Binding-site contacts:
Ligand atom OP1 contacts residue ALA110 of chain 1.E at 3.0 Å (h-bond).
Ligand atom N2 contacts residue DC4 of chain 1.A at 3.1 Å (h-bond).
Ligand atom N3 contacts residue DCT1 of chain 1.H at 2.9 Å (h-bond).
Ligand atom OP1 contacts residue SER109 of chain 1.E at 3.0 Å (h-bond).
Ligand atom C2 contacts residue DG8 of chain 1.A at 3.0 Å.
Ligand atom N1 contacts residue DCT1 of chain 1.H at 3.1 Å.
Ligand atom C2 contacts residue DG5 of chain 1.A at 3.0 Å.
Ligand atom OP1 contacts residue MG1 of chain 1.G at 3.0 Å.
Ligand atom N1 contacts residue DC6 of chain 1.A at 2.8 Å (h-bond).
Ligand atom N1 contacts residue DC7 of chain 1.A at 3.0 Å (h-bond).
Ligand atom O2 contacts residue DG8 of chain 1.A at 2.7 Å (h-bond).
Ligand atom O3' contacts residue GLY105 of chain 1.E at 3.0 Å (h-bond).
Ligand atom N2 contacts residue DC7 of chain 1.A at 3.0 Å (h-bond).
Ligand atom OP1 contacts residue ARG254 of chain 1.E at 3.2 Å (salt-bridge).
Ligand atom N4 contacts residue DCT1 of chain 1.H at 3.1 Å (h-bond).
Ligand atom N4 contacts residue DC7 of chain 1.A at 3.1 Å (h-bond).
Ligand atom O5' contacts residue GLY107 of chain 1.E at 2.8 Å.
Ligand atom N3 contacts residue DG3 of chain 1.A at 3.1 Å (h-bond).
Ligand atom O2 contacts residue DG2 of chain 1.A at 2.7 Å (h-bond).
Ligand atom O2 contacts residue DG5 of chain 1.A at 2.7 Å (h-bond).
Ligand atom C2 contacts residue DG3 of chain 1.A at 3.1 Å.
Ligand atom N1 contacts residue DC4 of chain 1.A at 3.1 Å (h-bond).
Ligand atom OP2 contacts residue ARG254 of chain 1.E at 3.1 Å (salt-bridge).
Ligand atom O6 contacts residue DC6 of chain 1.A at 2.7 Å (h-bond).
Ligand atom C5' contacts residue GLY107 of chain 1.E at 3.0 Å.
Ligand atom C2 contacts residue DG5 of chain 1.A at 3.2 Å.
Ligand atom OP1 contacts residue GLY105 of chain 1.E at 2.5 Å (h-bond).
Ligand atom N4 contacts residue DG2 of chain 1.A at 3.1 Å (h-bond).
Ligand atom N3 contacts residue DG5 of chain 1.A at 2.7 Å (h-bond).
Ligand atom N3 contacts residue DG2 of chain 1.A at 2.9 Å (h-bond).
Ligand atom C6 contacts residue DCT1 of chain 1.H at 3.1 Å.
Ligand atom C5' contacts residue GLY105 of chain 1.E at 2.8 Å.
Ligand atom C4' contacts residue GLY105 of chain 1.E at 2.9 Å.
Ligand atom N4 contacts residue DG5 of chain 1.A at 3.0 Å (h-bond).
Ligand atom N2 contacts residue DC6 of chain 1.A at 2.8 Å (h-bond).
Ligand atom OP1 contacts residue GLY107 of chain 1.E at 2.3 Å (h-bond).
Ligand atom O2 contacts residue DG3 of chain 1.A at 2.5 Å (h-bond).
Ligand atom N2 contacts residue DG8 of chain 1.A at 3.0 Å (h-bond).
Ligand atom O6 contacts residue DC7 of chain 1.A at 2.9 Å (h-bond).
Ligand atom C4 contacts residue DCT1 of chain 1.H at 2.9 Å.

A small-molecule ligand and the protein it binds are described below.
Small molecule (SMILES): Nc1ccn([C@H]2C[C@H](O[P](=O)(O)OC[C@H]3O[C@@H](n4ccc(N)nc4=O)C[C@@H]3O)[C@@H](CO[P](=O)(O)O[C@H]3C[C@H](n4cnc5c(=O)nc(N)[nH]c54)O[C@@H]3CO[P](=O)(O)O[C@H]3C[C@H](n4ccc(N)nc4=O)O[C@@H]3CO[P](=O)(O)O[C@H]3C[C@H](n4cnc5c(=O)nc(N)[nH]c54)O[C@@H]3CO[P](=O)(O)O[C@H]3C[C@H](n4cnc5c(=O)nc(N)[nH]c54)O[C@@H]3CO[P](=O)(O)O[C@H]3C[C@H](n4ccc(N)nc4=O)O[C@@H]3CO)O2)c(=O)n1

Sequence of chain 1.E:
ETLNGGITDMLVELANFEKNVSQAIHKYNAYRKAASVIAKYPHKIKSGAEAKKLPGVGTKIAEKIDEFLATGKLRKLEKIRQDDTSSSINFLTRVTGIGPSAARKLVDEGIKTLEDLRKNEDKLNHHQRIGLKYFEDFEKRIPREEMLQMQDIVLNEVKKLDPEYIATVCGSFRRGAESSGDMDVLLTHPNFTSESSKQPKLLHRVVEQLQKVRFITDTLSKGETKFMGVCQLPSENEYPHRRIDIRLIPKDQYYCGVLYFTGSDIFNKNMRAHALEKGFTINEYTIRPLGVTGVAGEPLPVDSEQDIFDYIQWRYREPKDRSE